Sequence of chain 34.B:
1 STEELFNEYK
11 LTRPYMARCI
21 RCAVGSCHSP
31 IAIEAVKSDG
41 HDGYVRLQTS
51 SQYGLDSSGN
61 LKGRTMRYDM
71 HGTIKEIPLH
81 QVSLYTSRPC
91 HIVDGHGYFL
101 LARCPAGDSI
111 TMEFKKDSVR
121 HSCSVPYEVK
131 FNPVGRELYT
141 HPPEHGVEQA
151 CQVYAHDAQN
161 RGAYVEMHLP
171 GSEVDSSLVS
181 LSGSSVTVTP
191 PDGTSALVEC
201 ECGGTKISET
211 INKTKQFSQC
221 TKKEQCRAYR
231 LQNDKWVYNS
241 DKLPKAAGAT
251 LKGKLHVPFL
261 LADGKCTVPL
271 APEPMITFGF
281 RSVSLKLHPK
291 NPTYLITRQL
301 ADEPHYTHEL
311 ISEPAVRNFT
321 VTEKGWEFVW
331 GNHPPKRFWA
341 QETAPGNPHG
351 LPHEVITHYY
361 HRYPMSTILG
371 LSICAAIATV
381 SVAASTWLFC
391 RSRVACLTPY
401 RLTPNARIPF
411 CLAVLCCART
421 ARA

Binding-site contacts:
Ligand atom N2 contacts residue ASN212 of chain 34.B at 2.9 Å (h-bond).
Ligand atom C2 contacts residue ASN212 of chain 34.B at 2.5 Å.
Ligand atom C1 contacts residue ILE211 of chain 34.B at 4.1 Å (hydrophobic).
Ligand atom C3 contacts residue ASN212 of chain 34.B at 3.8 Å.
Ligand atom C1 contacts residue ASN212 of chain 34.B at 1.4 Å.
Ligand atom C5 contacts residue ASN212 of chain 34.B at 3.7 Å.
Ligand atom O5 contacts residue ASN212 of chain 34.B at 2.4 Å (h-bond).
Ligand atom O7 contacts residue ASN212 of chain 34.B at 4.5 Å.
Ligand atom O6 contacts residue ASN212 of chain 34.B at 4.4 Å.
Ligand atom C4 contacts residue ASN212 of chain 34.B at 4.2 Å.
Ligand atom C7 contacts residue ASN212 of chain 34.B at 3.9 Å.
Ligand atom N2 contacts residue ILE211 of chain 34.B at 4.0 Å.

This protein binds this small molecule.
Small molecule (SMILES): CC(=O)N[C@@H]1[C@@H](O)[C@H](O)[C@@H](CO)O[C@H]1O